This small molecule binds to this protein.
Small molecule (SMILES): [H]/N=C(\N)c1cc(-c2ccccc2)c(CNC(=O)c2ccc3c(c2)CCO3)s1

Sequence of chain 2.A:
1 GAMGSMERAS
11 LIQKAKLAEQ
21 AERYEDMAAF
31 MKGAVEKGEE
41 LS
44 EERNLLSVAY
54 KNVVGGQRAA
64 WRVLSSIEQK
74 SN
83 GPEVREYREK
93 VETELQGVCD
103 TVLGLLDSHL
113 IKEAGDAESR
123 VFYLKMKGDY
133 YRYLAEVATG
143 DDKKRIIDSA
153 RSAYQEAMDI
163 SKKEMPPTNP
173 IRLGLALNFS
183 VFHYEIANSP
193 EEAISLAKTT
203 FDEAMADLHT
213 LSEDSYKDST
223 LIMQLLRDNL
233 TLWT

Binding-site contacts:
Ligand atom C18 contacts residue LEU232 of chain 2.A at 4.0 Å (hydrophobic).
Ligand atom C20 contacts residue LEU232 of chain 2.A at 3.8 Å (hydrophobic).
Ligand atom C17 contacts residue LYS200 of chain 2.A at 4.4 Å.
Ligand atom C23 contacts residue PHE203 of chain 2.A at 4.5 Å (hydrophobic).
Ligand atom N15 contacts residue THR236 of chain 2.A at 3.9 Å.
Ligand atom C13 contacts residue THR236 of chain 2.A at 4.3 Å.
Ligand atom C21 contacts residue ARG229 of chain 2.A at 3.3 Å.
Ligand atom C23 contacts residue LEU232 of chain 2.A at 3.8 Å (hydrophobic).
Ligand atom C02 contacts residue ILE196 of chain 2.A at 4.0 Å (hydrophobic).
Ligand atom C21 contacts residue PHE203 of chain 2.A at 3.7 Å (hydrophobic).
Ligand atom C21 contacts residue LEU232 of chain 2.A at 3.9 Å (hydrophobic).
Ligand atom C23 contacts residue LYS200 of chain 2.A at 4.4 Å.
Ligand atom N03 contacts residue ILE196 of chain 2.A at 3.9 Å.
Ligand atom S27 contacts residue THR236 of chain 2.A at 4.1 Å.
Ligand atom C04 contacts residue THR236 of chain 2.A at 4.0 Å.
Ligand atom C20 contacts residue ARG229 of chain 2.A at 3.4 Å.
Ligand atom O26 contacts residue LYS200 of chain 2.A at 4.0 Å.
Ligand atom N01 contacts residue ILE196 of chain 2.A at 3.9 Å.
Ligand atom C24 contacts residue LEU232 of chain 2.A at 4.4 Å (hydrophobic).
Ligand atom O22 contacts residue PHE203 of chain 2.A at 3.2 Å.
Ligand atom C24 contacts residue LYS200 of chain 2.A at 3.4 Å.
Ligand atom O22 contacts residue LEU232 of chain 2.A at 3.8 Å.
Ligand atom C02 contacts residue THR236 of chain 2.A at 4.1 Å.
Ligand atom N01 contacts residue THR236 of chain 2.A at 4.0 Å.
Ligand atom C25 contacts residue LYS200 of chain 2.A at 3.3 Å.
Ligand atom C19 contacts residue LEU232 of chain 2.A at 3.8 Å (hydrophobic).